This small molecule binds to this protein.
Small molecule (SMILES): NS(=O)(=O)c1nc2ccccc2s1

Sequence of chain 1.A:
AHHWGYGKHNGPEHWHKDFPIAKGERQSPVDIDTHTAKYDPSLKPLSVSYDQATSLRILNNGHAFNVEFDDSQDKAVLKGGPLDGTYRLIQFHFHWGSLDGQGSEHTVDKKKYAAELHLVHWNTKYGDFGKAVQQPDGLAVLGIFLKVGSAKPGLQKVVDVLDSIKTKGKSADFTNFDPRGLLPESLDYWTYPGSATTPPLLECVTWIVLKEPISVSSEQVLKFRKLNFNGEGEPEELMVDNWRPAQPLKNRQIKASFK

Binding-site contacts:
Ligand atom C6 contacts residue PHE129 of chain 1.A at 3.9 Å (hydrophobic).
Ligand atom S1 contacts residue GLN91 of chain 1.A at 3.9 Å.
Ligand atom C5 contacts residue THR198 of chain 1.A at 4.1 Å.
Ligand atom O1 contacts residue HIS118 of chain 1.A at 3.4 Å (h-bond).
Ligand atom O2 contacts residue TRP207 of chain 1.A at 3.6 Å.
Ligand atom C4 contacts residue PRO199 of chain 1.A at 4.2 Å (hydrophobic).
Ligand atom O2 contacts residue ZN1 of chain 1.B at 4.1 Å.
Ligand atom N contacts residue THR197 of chain 1.A at 2.8 Å (h-bond).
Ligand atom N contacts residue HIS118 of chain 1.A at 3.3 Å (h-bond).
Ligand atom S contacts residue ZN1 of chain 1.B at 3.1 Å.
Ligand atom C9 contacts residue THR198 of chain 1.A at 3.2 Å.
Ligand atom O1 contacts residue TRP207 of chain 1.A at 4.2 Å.
Ligand atom C9 contacts residue ALA196 of chain 1.A at 3.5 Å (hydrophobic).
Ligand atom S contacts residue HIS93 of chain 1.A at 3.9 Å.
Ligand atom N3 contacts residue THR197 of chain 1.A at 3.7 Å.
Ligand atom O1 contacts residue ZN1 of chain 1.B at 3.1 Å.
Ligand atom C2 contacts residue HIS93 of chain 1.A at 4.1 Å.
Ligand atom N contacts residue HIS95 of chain 1.A at 3.4 Å (h-bond).
Ligand atom N3 contacts residue THR198 of chain 1.A at 3.1 Å (h-bond).
Ligand atom C7 contacts residue GLN91 of chain 1.A at 4.2 Å.
Ligand atom O1 contacts residue VAL141 of chain 1.A at 3.9 Å.
Ligand atom C2 contacts residue THR198 of chain 1.A at 4.2 Å.
Ligand atom C7 contacts residue PHE129 of chain 1.A at 3.7 Å (hydrophobic).
Ligand atom S1 contacts residue VAL120 of chain 1.A at 3.6 Å.
Ligand atom S contacts residue THR197 of chain 1.A at 3.9 Å.
Ligand atom N contacts residue GLU105 of chain 1.A at 4.2 Å.
Ligand atom O2 contacts residue THR197 of chain 1.A at 3.0 Å (h-bond).
Ligand atom O2 contacts residue ALA196 of chain 1.A at 3.3 Å.
Ligand atom C2 contacts residue ZN1 of chain 1.B at 4.2 Å.
Ligand atom N contacts residue ZN1 of chain 1.B at 1.9 Å.
Ligand atom O2 contacts residue SER195 of chain 1.A at 4.1 Å.
Ligand atom S contacts residue HIS118 of chain 1.A at 3.9 Å.
Ligand atom N3 contacts residue ALA196 of chain 1.A at 3.2 Å.
Ligand atom N contacts residue HIS93 of chain 1.A at 3.2 Å (h-bond).
Ligand atom O1 contacts residue VAL120 of chain 1.A at 3.7 Å.
Ligand atom C4 contacts residue THR198 of chain 1.A at 3.1 Å.
Ligand atom S1 contacts residue HIS93 of chain 1.A at 3.9 Å.
Ligand atom O1 contacts residue HIS93 of chain 1.A at 3.3 Å.
Ligand atom C4 contacts residue ALA196 of chain 1.A at 3.6 Å (hydrophobic).
Ligand atom C2 contacts residue ALA196 of chain 1.A at 4.1 Å (hydrophobic).